Binding-site contacts:
Ligand atom C8 contacts residue NAG1 of chain 1.MA at 3.5 Å.
Ligand atom C7 contacts residue ASN223 of chain 1.B at 3.2 Å.
Ligand atom O7 contacts residue TRP249 of chain 1.B at 3.3 Å.
Ligand atom C7 contacts residue TRP249 of chain 1.B at 4.3 Å (hydrophobic).
Ligand atom O5 contacts residue ASN223 of chain 1.B at 2.4 Å (h-bond).
Ligand atom C1 contacts residue ASN223 of chain 1.B at 1.4 Å.
Ligand atom C4 contacts residue ASN223 of chain 1.B at 4.2 Å.
Ligand atom C8 contacts residue ASN223 of chain 1.B at 3.6 Å.
Ligand atom O7 contacts residue ASN223 of chain 1.B at 3.5 Å (h-bond).
Ligand atom N2 contacts residue ASN223 of chain 1.B at 2.8 Å (h-bond).
Ligand atom C8 contacts residue TRP249 of chain 1.B at 4.0 Å (hydrophobic).
Ligand atom C5 contacts residue ASN223 of chain 1.B at 3.7 Å.
Ligand atom C3 contacts residue ASN223 of chain 1.B at 3.8 Å.
Ligand atom C2 contacts residue ASN223 of chain 1.B at 2.4 Å.

Sequence of chain 1.B:
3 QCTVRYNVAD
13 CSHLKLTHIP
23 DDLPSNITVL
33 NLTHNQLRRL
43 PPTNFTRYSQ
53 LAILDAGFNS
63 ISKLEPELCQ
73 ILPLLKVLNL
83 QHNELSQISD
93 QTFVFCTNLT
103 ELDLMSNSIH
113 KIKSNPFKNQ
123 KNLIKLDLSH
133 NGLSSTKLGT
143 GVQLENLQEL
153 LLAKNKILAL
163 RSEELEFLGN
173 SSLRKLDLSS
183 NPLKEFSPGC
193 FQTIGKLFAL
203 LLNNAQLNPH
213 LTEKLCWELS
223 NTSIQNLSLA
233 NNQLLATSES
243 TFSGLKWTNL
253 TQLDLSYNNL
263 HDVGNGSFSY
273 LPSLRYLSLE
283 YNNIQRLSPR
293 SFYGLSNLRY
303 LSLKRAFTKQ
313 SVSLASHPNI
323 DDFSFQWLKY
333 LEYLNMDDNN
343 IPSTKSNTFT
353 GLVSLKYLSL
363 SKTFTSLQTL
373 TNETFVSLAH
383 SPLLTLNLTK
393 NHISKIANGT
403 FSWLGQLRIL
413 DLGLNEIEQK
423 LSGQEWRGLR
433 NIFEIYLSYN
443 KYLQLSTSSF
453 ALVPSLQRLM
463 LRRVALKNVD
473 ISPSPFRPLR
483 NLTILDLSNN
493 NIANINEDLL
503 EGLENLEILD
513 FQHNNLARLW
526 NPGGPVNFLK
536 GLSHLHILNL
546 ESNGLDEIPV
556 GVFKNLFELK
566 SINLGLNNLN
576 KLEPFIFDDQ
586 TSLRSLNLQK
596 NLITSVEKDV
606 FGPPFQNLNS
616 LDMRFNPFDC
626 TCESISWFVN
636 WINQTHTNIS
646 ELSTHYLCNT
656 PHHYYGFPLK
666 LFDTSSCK

This protein binds this small molecule.
Small molecule (SMILES): CC(=O)N[C@H]1[C@H](O[C@H]2[C@H](O)[C@@H](NC(C)=O)CO[C@@H]2CO)O[C@H](CO)[C@@H](O)[C@@H]1O